Binding-site contacts:
Ligand atom C4 contacts residue ASN301 of chain 1.C at 4.3 Å.
Ligand atom O7 contacts residue ASN299 of chain 1.C at 3.4 Å (h-bond).
Ligand atom C8 contacts residue GLU300 of chain 1.C at 4.2 Å.
Ligand atom C5 contacts residue ASN301 of chain 1.C at 3.7 Å.
Ligand atom C3 contacts residue ASN301 of chain 1.C at 3.8 Å.
Ligand atom C7 contacts residue ASN299 of chain 1.C at 3.9 Å.
Ligand atom O5 contacts residue ASN301 of chain 1.C at 2.4 Å (h-bond).
Ligand atom C2 contacts residue ASN301 of chain 1.C at 2.5 Å.
Ligand atom O7 contacts residue ASN301 of chain 1.C at 3.3 Å (h-bond).
Ligand atom C7 contacts residue ASN301 of chain 1.C at 3.3 Å.
Ligand atom C1 contacts residue ASN301 of chain 1.C at 1.5 Å.
Ligand atom C8 contacts residue ASN301 of chain 1.C at 4.1 Å.
Ligand atom N2 contacts residue ASN301 of chain 1.C at 2.9 Å (h-bond).
Ligand atom C8 contacts residue ASN299 of chain 1.C at 3.5 Å.

A protein and the small-molecule ligand that binds it are described below.
Small molecule (SMILES): CC(=O)N[C@@H]1[C@@H](O)[C@H](O)[C@@H](CO)O[C@H]1O

Sequence of chain 1.C:
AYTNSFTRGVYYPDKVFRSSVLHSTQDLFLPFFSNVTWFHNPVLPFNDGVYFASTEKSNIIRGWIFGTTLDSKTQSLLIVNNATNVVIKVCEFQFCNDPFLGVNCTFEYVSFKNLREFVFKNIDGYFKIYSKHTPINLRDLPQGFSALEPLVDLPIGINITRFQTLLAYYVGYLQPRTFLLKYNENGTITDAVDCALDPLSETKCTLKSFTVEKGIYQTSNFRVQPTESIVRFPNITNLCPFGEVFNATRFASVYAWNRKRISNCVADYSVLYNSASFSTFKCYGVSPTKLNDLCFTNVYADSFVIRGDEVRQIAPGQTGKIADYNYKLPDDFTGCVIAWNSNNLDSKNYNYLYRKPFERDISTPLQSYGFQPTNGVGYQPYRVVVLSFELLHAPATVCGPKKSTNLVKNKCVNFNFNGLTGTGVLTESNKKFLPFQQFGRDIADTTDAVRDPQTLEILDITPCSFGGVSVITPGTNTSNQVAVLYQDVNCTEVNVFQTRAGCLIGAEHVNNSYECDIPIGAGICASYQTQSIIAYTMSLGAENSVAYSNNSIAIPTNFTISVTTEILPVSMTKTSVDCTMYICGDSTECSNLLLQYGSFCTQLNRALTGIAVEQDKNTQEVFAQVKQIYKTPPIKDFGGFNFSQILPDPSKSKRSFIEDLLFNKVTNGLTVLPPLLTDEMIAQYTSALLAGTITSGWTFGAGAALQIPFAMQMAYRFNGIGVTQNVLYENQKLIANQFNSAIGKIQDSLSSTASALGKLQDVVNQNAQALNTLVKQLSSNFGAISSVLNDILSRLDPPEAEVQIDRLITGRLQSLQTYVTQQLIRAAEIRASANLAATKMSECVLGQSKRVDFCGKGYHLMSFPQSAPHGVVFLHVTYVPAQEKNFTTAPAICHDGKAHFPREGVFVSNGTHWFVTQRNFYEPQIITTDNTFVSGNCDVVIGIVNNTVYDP